Binding-site contacts:
Ligand atom C2 contacts residue ASN283 of chain 1.A at 2.4 Å.
Ligand atom C5 contacts residue ASN283 of chain 1.A at 3.7 Å.
Ligand atom C1 contacts residue ASN283 of chain 1.A at 1.4 Å.
Ligand atom O7 contacts residue ASN283 of chain 1.A at 3.1 Å (h-bond).
Ligand atom C4 contacts residue ASN283 of chain 1.A at 4.1 Å.
Ligand atom C3 contacts residue ASN283 of chain 1.A at 3.7 Å.
Ligand atom O5 contacts residue ASN283 of chain 1.A at 2.4 Å (h-bond).
Ligand atom N2 contacts residue ASN283 of chain 1.A at 3.0 Å (h-bond).
Ligand atom C7 contacts residue ASN283 of chain 1.A at 3.3 Å.
Ligand atom C8 contacts residue ARG248 of chain 1.A at 3.5 Å.

Sequence of chain 1.A:
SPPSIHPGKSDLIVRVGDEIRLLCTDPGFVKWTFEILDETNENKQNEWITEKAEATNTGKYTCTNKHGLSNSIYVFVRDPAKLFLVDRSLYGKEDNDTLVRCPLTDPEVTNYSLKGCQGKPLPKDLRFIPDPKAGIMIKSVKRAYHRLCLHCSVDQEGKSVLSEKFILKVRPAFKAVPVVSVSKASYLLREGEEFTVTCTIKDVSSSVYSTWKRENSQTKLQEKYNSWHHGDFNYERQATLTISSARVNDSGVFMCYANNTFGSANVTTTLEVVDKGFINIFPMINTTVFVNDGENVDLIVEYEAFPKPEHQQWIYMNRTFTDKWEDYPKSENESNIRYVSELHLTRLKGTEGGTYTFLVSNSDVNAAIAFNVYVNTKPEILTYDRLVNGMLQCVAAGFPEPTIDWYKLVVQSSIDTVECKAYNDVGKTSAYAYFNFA

The protein below binds the small molecule below.
Small molecule (SMILES): CC(=O)N[C@@H]1[C@@H](O)[C@H](O)[C@@H](CO)O[C@H]1O